Binding-site contacts:
Ligand atom NZ contacts residue PHE130 of chain 1.A at 4.3 Å.
Ligand atom CD contacts residue PHE130 of chain 1.A at 4.0 Å (hydrophobic).
Ligand atom CB contacts residue ARG203 of chain 1.A at 4.3 Å.
Ligand atom CG contacts residue ASN112 of chain 1.A at 3.7 Å.
Ligand atom CG contacts residue PHE130 of chain 1.A at 4.4 Å (hydrophobic).
Ligand atom CE contacts residue ASN111 of chain 1.A at 3.9 Å.
Ligand atom CD contacts residue ASN111 of chain 1.A at 4.1 Å.
Ligand atom O contacts residue ASN112 of chain 1.A at 2.9 Å (h-bond).
Ligand atom CG contacts residue ASN111 of chain 1.A at 4.3 Å.
Ligand atom O contacts residue VAL1 of chain 1.B at 4.0 Å.
Ligand atom CE contacts residue ASN112 of chain 1.A at 4.3 Å.
Ligand atom C contacts residue VAL1 of chain 1.B at 3.7 Å (hydrophobic).
Ligand atom CA contacts residue ARG203 of chain 1.A at 4.2 Å.
Ligand atom CA contacts residue HIS231 of chain 1.A at 3.8 Å.
Ligand atom NZ contacts residue ASN111 of chain 1.A at 3.2 Å (h-bond).
Ligand atom CG contacts residue VAL1 of chain 1.B at 3.8 Å (hydrophobic).
Ligand atom CB contacts residue LEU202 of chain 1.A at 3.7 Å (hydrophobic).
Ligand atom CD contacts residue LEU202 of chain 1.A at 4.5 Å (hydrophobic).
Ligand atom N contacts residue ASN112 of chain 1.A at 3.4 Å (h-bond).
Ligand atom O contacts residue HIS231 of chain 1.A at 4.1 Å.
Ligand atom OXT contacts residue HIS231 of chain 1.A at 3.8 Å.
Ligand atom CG contacts residue LEU202 of chain 1.A at 4.1 Å (hydrophobic).
Ligand atom N contacts residue HIS231 of chain 1.A at 4.0 Å.
Ligand atom C contacts residue HIS231 of chain 1.A at 3.8 Å.
Ligand atom CB contacts residue VAL1 of chain 1.B at 3.2 Å (hydrophobic).
Ligand atom CA contacts residue ASN112 of chain 1.A at 4.4 Å.
Ligand atom N contacts residue VAL1 of chain 1.B at 1.4 Å.
Ligand atom CA contacts residue VAL1 of chain 1.B at 2.4 Å (hydrophobic).
Ligand atom C contacts residue ASN112 of chain 1.A at 3.9 Å.

Sequence of chain 1.A:
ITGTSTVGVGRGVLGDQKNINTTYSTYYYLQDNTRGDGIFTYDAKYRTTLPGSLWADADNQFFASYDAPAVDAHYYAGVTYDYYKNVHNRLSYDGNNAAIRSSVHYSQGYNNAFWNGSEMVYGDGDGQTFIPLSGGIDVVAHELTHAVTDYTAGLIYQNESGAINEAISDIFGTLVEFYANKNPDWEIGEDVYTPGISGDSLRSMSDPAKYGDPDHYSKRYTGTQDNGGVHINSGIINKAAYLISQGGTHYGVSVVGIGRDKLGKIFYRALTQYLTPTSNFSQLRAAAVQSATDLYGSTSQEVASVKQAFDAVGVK

This small molecule binds to this protein.
Small molecule (SMILES): N[C@@H](CCCC[NH3+])C(=O)O